Binding-site contacts:
Ligand atom C4 contacts residue ASN486 of chain 1.A at 4.4 Å.
Ligand atom C6 contacts residue ASN486 of chain 1.A at 4.4 Å.
Ligand atom O4 contacts residue ASN486 of chain 1.A at 4.2 Å.
Ligand atom C1 contacts residue ASN486 of chain 1.A at 1.5 Å.
Ligand atom O4 contacts residue THR508 of chain 1.A at 4.0 Å.
Ligand atom C3 contacts residue THR508 of chain 1.A at 4.4 Å.
Ligand atom C2 contacts residue ASN486 of chain 1.A at 2.7 Å.
Ligand atom O3 contacts residue THR488 of chain 1.A at 2.9 Å (h-bond).
Ligand atom O4 contacts residue THR488 of chain 1.A at 2.7 Å (h-bond).
Ligand atom C5 contacts residue ASN486 of chain 1.A at 3.5 Å.
Ligand atom C6 contacts residue THR508 of chain 1.A at 3.6 Å.
Ligand atom C6 contacts residue GLU482 of chain 1.A at 3.8 Å.
Ligand atom C3 contacts residue THR488 of chain 1.A at 3.7 Å.
Ligand atom C4 contacts residue THR508 of chain 1.A at 3.3 Å.
Ligand atom C1 contacts residue ASN486 of chain 1.A at 4.2 Å.
Ligand atom C6 contacts residue ARG470 of chain 1.A at 4.3 Å.
Ligand atom C7 contacts residue GLU506 of chain 1.A at 4.5 Å.
Ligand atom N2 contacts residue ASN486 of chain 1.A at 3.2 Å (h-bond).
Ligand atom O5 contacts residue ASN486 of chain 1.A at 2.5 Å (h-bond).
Ligand atom O2 contacts residue ASN486 of chain 1.A at 3.6 Å (h-bond).
Ligand atom O4 contacts residue ARG470 of chain 1.A at 4.1 Å.
Ligand atom C3 contacts residue ASN486 of chain 1.A at 4.0 Å.
Ligand atom O7 contacts residue GLU506 of chain 1.A at 3.9 Å.
Ligand atom C4 contacts residue SER487 of chain 1.A at 4.4 Å.
Ligand atom C4 contacts residue THR488 of chain 1.A at 3.4 Å.
Ligand atom O7 contacts residue ASN486 of chain 1.A at 3.1 Å (h-bond).
Ligand atom O4 contacts residue SER487 of chain 1.A at 3.1 Å.
Ligand atom C5 contacts residue THR508 of chain 1.A at 3.7 Å.
Ligand atom O6 contacts residue ASN486 of chain 1.A at 4.0 Å.
Ligand atom C2 contacts residue ASN486 of chain 1.A at 3.9 Å.
Ligand atom O3 contacts residue SER487 of chain 1.A at 4.1 Å.
Ligand atom O5 contacts residue ASN486 of chain 1.A at 4.4 Å.
Ligand atom C6 contacts residue SER466 of chain 1.A at 4.3 Å.
Ligand atom C7 contacts residue ASN486 of chain 1.A at 3.4 Å.

This protein binds this small molecule.
Small molecule (SMILES): CC(=O)N[C@H]1[C@H](O[C@H]2[C@H](O)[C@@H](NC(C)=O)CO[C@@H]2CO[C@H]2O[C@@H](C)[C@@H](O)[C@@H](O)[C@@H]2O)O[C@H](CO)[C@@H](O)[C@@H]1O

Sequence of chain 1.A:
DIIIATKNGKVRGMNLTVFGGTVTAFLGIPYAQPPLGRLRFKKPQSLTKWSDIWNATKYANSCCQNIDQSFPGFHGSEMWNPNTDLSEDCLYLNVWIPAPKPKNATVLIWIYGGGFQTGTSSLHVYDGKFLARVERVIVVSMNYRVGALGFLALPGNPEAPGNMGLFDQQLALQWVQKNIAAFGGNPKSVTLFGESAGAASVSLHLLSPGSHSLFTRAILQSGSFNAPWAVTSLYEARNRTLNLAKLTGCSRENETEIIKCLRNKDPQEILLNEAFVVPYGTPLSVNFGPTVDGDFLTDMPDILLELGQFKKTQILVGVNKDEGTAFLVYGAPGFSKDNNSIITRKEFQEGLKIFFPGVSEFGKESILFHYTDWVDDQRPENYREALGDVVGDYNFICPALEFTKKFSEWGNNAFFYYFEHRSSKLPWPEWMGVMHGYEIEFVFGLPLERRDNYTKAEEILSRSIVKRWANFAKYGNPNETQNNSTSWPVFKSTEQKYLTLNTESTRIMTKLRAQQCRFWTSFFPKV